The small molecule below binds the protein below.
Small molecule (SMILES): Nc1c(O)cccc1C(=O)C[C@H](N)C(=O)O

Binding-site contacts:
Ligand atom CD1 contacts residue TYR295 of chain 1.C at 3.4 Å (hydrophobic).
Ligand atom OXT contacts residue TYR288 of chain 1.C at 2.8 Å (h-bond).
Ligand atom CA contacts residue ASP292 of chain 1.C at 3.1 Å.
Ligand atom N contacts residue TRP154 of chain 1.C at 3.5 Å.
Ligand atom C contacts residue HIS335 of chain 1.C at 3.2 Å.
Ligand atom C1 contacts residue MET151 of chain 1.C at 3.9 Å (hydrophobic).
Ligand atom CE2 contacts residue HIS245 of chain 1.C at 3.8 Å.
Ligand atom O contacts residue HIS245 of chain 1.C at 3.5 Å (h-bond).
Ligand atom CG contacts residue TYR295 of chain 1.C at 3.6 Å (hydrophobic).
Ligand atom OXT contacts residue TRP154 of chain 1.C at 3.4 Å.
Ligand atom N1 contacts residue TYR99 of chain 1.C at 2.9 Å (h-bond).
Ligand atom C contacts residue ASP292 of chain 1.C at 3.5 Å.
Ligand atom CE2 contacts residue PHE296 of chain 1.C at 3.6 Å (hydrophobic).
Ligand atom CZ contacts residue VAL248 of chain 1.C at 3.7 Å (hydrophobic).
Ligand atom CE1 contacts residue HIS245 of chain 1.C at 4.0 Å.
Ligand atom O3 contacts residue PHE147 of chain 1.C at 3.6 Å.
Ligand atom O contacts residue ALA277 of chain 1.C at 3.5 Å.
Ligand atom O2 contacts residue TRP154 of chain 1.C at 3.2 Å.
Ligand atom O contacts residue HIS335 of chain 1.C at 2.6 Å (h-bond).
Ligand atom OXT contacts residue ASP292 of chain 1.C at 3.9 Å.
Ligand atom O3 contacts residue TYR134 of chain 1.C at 2.7 Å (h-bond).
Ligand atom CG contacts residue MET151 of chain 1.C at 3.5 Å (hydrophobic).
Ligand atom CD2 contacts residue PHE296 of chain 1.C at 3.9 Å (hydrophobic).
Ligand atom CB contacts residue TRP154 of chain 1.C at 3.9 Å (hydrophobic).
Ligand atom CD1 contacts residue TYR134 of chain 1.C at 3.4 Å (hydrophobic).
Ligand atom O3 contacts residue TYR295 of chain 1.C at 2.5 Å (h-bond).
Ligand atom OXT contacts residue HIS335 of chain 1.C at 3.0 Å (h-bond).
Ligand atom C contacts residue TYR288 of chain 1.C at 3.9 Å (hydrophobic).
Ligand atom CE1 contacts residue PHE296 of chain 1.C at 3.9 Å (hydrophobic).
Ligand atom CB contacts residue HIS245 of chain 1.C at 4.0 Å.
Ligand atom N1 contacts residue MET151 of chain 1.C at 3.8 Å.
Ligand atom CB contacts residue MET151 of chain 1.C at 4.0 Å (hydrophobic).
Ligand atom CE1 contacts residue TYR134 of chain 1.C at 3.3 Å (hydrophobic).
Ligand atom CZ contacts residue HIS245 of chain 1.C at 3.4 Å.
Ligand atom CD2 contacts residue MET151 of chain 1.C at 3.6 Å (hydrophobic).
Ligand atom C1 contacts residue TRP154 of chain 1.C at 4.0 Å (hydrophobic).
Ligand atom N1 contacts residue TYR295 of chain 1.C at 3.2 Å (h-bond).
Ligand atom N contacts residue ASP292 of chain 1.C at 2.7 Å (salt-bridge).
Ligand atom CZ contacts residue PHE296 of chain 1.C at 3.7 Å (hydrophobic).
Ligand atom O3 contacts residue TYR99 of chain 1.C at 3.9 Å.

Sequence of chain 1.C:
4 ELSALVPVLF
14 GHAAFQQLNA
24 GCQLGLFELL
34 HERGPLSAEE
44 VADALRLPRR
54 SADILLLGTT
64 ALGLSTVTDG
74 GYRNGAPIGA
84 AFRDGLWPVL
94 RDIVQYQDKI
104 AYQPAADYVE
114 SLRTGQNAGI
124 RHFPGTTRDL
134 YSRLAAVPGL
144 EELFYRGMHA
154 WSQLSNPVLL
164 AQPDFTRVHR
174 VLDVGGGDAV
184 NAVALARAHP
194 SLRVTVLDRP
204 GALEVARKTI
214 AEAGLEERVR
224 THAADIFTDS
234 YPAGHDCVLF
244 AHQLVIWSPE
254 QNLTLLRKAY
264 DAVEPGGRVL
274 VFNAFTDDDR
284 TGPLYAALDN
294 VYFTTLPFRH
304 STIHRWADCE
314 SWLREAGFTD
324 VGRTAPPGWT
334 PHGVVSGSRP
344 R